This small molecule binds to this protein.
Small molecule (SMILES): CC(=O)N[C@@H]1[C@@H](O)[C@H](O)[C@@H](CO)O[C@H]1O

Binding-site contacts:
Ligand atom C7 contacts residue ASN160 of chain 1.A at 3.4 Å.
Ligand atom O5 contacts residue ASN160 of chain 1.A at 2.4 Å (h-bond).
Ligand atom O5 contacts residue ASN163 of chain 1.A at 3.1 Å.
Ligand atom C1 contacts residue ASN163 of chain 1.A at 4.1 Å.
Ligand atom C1 contacts residue ASN160 of chain 1.A at 1.4 Å.
Ligand atom O6 contacts residue ASN163 of chain 1.A at 3.1 Å.
Ligand atom O5 contacts residue THR162 of chain 1.A at 3.2 Å (h-bond).
Ligand atom C6 contacts residue ASN163 of chain 1.A at 3.7 Å.
Ligand atom C5 contacts residue ASN163 of chain 1.A at 4.1 Å.
Ligand atom O7 contacts residue ASN160 of chain 1.A at 4.2 Å.
Ligand atom C2 contacts residue THR162 of chain 1.A at 4.4 Å.
Ligand atom N2 contacts residue ASN160 of chain 1.A at 2.9 Å (h-bond).
Ligand atom C5 contacts residue ASN160 of chain 1.A at 3.6 Å.
Ligand atom C4 contacts residue ASN160 of chain 1.A at 4.1 Å.
Ligand atom C8 contacts residue ASN160 of chain 1.A at 3.5 Å.
Ligand atom C1 contacts residue THR162 of chain 1.A at 3.2 Å.
Ligand atom C6 contacts residue THR162 of chain 1.A at 4.1 Å.
Ligand atom C2 contacts residue ASN160 of chain 1.A at 2.3 Å.
Ligand atom C5 contacts residue THR162 of chain 1.A at 3.5 Å.
Ligand atom C3 contacts residue ASN160 of chain 1.A at 3.7 Å.

Sequence of chain 1.A:
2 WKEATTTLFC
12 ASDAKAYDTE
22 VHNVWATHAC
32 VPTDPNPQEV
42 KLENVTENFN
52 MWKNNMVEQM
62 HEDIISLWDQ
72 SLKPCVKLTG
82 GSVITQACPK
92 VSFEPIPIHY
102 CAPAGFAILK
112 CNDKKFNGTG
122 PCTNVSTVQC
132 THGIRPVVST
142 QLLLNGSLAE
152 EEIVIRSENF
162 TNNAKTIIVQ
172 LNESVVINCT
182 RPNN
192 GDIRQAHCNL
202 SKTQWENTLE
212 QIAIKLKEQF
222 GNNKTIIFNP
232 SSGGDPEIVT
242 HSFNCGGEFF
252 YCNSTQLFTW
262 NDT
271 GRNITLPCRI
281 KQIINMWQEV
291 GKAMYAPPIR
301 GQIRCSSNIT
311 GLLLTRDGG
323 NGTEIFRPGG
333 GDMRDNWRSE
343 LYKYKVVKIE